Binding-site contacts:
Ligand atom CA contacts residue CYS95 of chain 1.A at 3.3 Å (hydrophobic).
Ligand atom CB contacts residue TYR137 of chain 1.A at 3.8 Å (hydrophobic).
Ligand atom CG contacts residue TYR137 of chain 1.A at 4.4 Å (hydrophobic).
Ligand atom CZ3 contacts residue MET174 of chain 1.A at 4.1 Å (hydrophobic).
Ligand atom CA contacts residue HIS259 of chain 1.A at 3.9 Å.
Ligand atom CD1 contacts residue SER99 of chain 1.A at 3.3 Å.
Ligand atom NZ contacts residue SER99 of chain 1.A at 3.2 Å (h-bond).
Ligand atom CE2 contacts residue LEU140 of chain 1.A at 3.8 Å (hydrophobic).
Ligand atom OH contacts residue MET174 of chain 1.A at 4.1 Å.
Ligand atom OH contacts residue CYS95 of chain 1.A at 4.0 Å.
Ligand atom CZ3 contacts residue CYS95 of chain 1.A at 3.8 Å (hydrophobic).
Ligand atom CB contacts residue CYS95 of chain 1.A at 3.5 Å (hydrophobic).
Ligand atom CE3 contacts residue MET174 of chain 1.A at 3.6 Å (hydrophobic).
Ligand atom CD2 contacts residue LEU140 of chain 1.A at 4.4 Å (hydrophobic).
Ligand atom OH contacts residue VAL149 of chain 1.A at 4.4 Å.
Ligand atom CD1 contacts residue TYR137 of chain 1.A at 4.4 Å (hydrophobic).
Ligand atom CD2 contacts residue MET174 of chain 1.A at 4.3 Å (hydrophobic).
Ligand atom CB contacts residue SER99 of chain 1.A at 4.2 Å.
Ligand atom NE1 contacts residue SER99 of chain 1.A at 4.0 Å.
Ligand atom CA contacts residue TYR137 of chain 1.A at 3.9 Å (hydrophobic).
Ligand atom CD2 contacts residue CYS95 of chain 1.A at 3.6 Å (hydrophobic).
Ligand atom CB contacts residue MET174 of chain 1.A at 4.3 Å (hydrophobic).
Ligand atom NZ contacts residue HIS259 of chain 1.A at 3.6 Å.
Ligand atom CD1 contacts residue ILE136 of chain 1.A at 3.6 Å (hydrophobic).
Ligand atom NZ contacts residue HIS133 of chain 1.A at 4.4 Å.
Ligand atom CZ2 contacts residue ARG98 of chain 1.A at 4.2 Å.
Ligand atom CE3 contacts residue CYS95 of chain 1.A at 3.4 Å (hydrophobic).
Ligand atom NE1 contacts residue LEU140 of chain 1.A at 4.2 Å.
Ligand atom CA contacts residue SER99 of chain 1.A at 3.3 Å.
Ligand atom NZ contacts residue TYR137 of chain 1.A at 2.8 Å (h-bond).
Ligand atom NE1 contacts residue ILE136 of chain 1.A at 4.0 Å.
Ligand atom CZ2 contacts residue LEU140 of chain 1.A at 3.7 Å (hydrophobic).
Ligand atom CG contacts residue SER99 of chain 1.A at 3.8 Å.
Ligand atom CG contacts residue CYS95 of chain 1.A at 3.7 Å (hydrophobic).
Ligand atom CH2 contacts residue LEU140 of chain 1.A at 4.2 Å (hydrophobic).
Ligand atom CD1 contacts residue CYS95 of chain 1.A at 4.5 Å (hydrophobic).

Sequence of chain 1.A:
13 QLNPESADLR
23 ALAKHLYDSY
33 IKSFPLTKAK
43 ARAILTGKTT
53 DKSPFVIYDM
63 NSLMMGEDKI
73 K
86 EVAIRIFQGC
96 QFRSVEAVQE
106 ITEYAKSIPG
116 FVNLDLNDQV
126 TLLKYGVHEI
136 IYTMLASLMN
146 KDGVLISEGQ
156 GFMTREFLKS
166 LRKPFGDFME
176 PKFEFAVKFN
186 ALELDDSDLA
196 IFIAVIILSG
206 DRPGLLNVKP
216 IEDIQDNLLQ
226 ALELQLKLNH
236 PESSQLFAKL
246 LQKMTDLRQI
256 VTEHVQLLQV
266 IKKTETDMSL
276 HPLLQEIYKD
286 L

The protein below binds the small molecule below.
Small molecule (SMILES): NCCc1c[nH]c2ccc(O)cc12